Binding-site contacts:
Ligand atom O7 contacts residue LEU227 of chain 2.A at 3.6 Å.
Ligand atom C8 contacts residue THR190 of chain 2.A at 3.4 Å.
Ligand atom O5 contacts residue TYR234 of chain 2.A at 3.5 Å.
Ligand atom O5 contacts residue GLU231 of chain 2.A at 4.3 Å.
Ligand atom O7 contacts residue ASN230 of chain 2.A at 3.9 Å.
Ligand atom O5 contacts residue ASN230 of chain 2.A at 2.4 Å (h-bond).
Ligand atom C5 contacts residue ASN230 of chain 2.A at 3.7 Å.
Ligand atom C6 contacts residue TYR234 of chain 2.A at 3.8 Å (hydrophobic).
Ligand atom C5 contacts residue TYR234 of chain 2.A at 3.7 Å (hydrophobic).
Ligand atom C1 contacts residue ASN230 of chain 2.A at 1.4 Å.
Ligand atom C7 contacts residue LEU227 of chain 2.A at 4.0 Å (hydrophobic).
Ligand atom N2 contacts residue ASN230 of chain 2.A at 2.9 Å (h-bond).
Ligand atom C1 contacts residue TYR234 of chain 2.A at 3.7 Å (hydrophobic).
Ligand atom C4 contacts residue ASN230 of chain 2.A at 4.2 Å.
Ligand atom O7 contacts residue THR189 of chain 2.A at 4.2 Å.
Ligand atom C7 contacts residue ASN230 of chain 2.A at 3.6 Å.
Ligand atom C2 contacts residue ASN230 of chain 2.A at 2.5 Å.
Ligand atom C8 contacts residue LEU227 of chain 2.A at 4.0 Å (hydrophobic).
Ligand atom C3 contacts residue ASN230 of chain 2.A at 3.8 Å.

Sequence of chain 2.A:
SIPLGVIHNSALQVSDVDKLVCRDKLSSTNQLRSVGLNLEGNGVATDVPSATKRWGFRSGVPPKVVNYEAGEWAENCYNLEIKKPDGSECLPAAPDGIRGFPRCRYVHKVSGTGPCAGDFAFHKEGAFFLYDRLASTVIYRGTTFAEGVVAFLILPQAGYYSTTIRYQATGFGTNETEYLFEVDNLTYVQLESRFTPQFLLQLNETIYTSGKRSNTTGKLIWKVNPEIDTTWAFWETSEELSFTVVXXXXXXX

This protein binds this small molecule.
Small molecule (SMILES): CC(=O)N[C@@H]1[C@@H](O)[C@H](O)[C@@H](CO)O[C@H]1O